Sequence of chain 1.A:
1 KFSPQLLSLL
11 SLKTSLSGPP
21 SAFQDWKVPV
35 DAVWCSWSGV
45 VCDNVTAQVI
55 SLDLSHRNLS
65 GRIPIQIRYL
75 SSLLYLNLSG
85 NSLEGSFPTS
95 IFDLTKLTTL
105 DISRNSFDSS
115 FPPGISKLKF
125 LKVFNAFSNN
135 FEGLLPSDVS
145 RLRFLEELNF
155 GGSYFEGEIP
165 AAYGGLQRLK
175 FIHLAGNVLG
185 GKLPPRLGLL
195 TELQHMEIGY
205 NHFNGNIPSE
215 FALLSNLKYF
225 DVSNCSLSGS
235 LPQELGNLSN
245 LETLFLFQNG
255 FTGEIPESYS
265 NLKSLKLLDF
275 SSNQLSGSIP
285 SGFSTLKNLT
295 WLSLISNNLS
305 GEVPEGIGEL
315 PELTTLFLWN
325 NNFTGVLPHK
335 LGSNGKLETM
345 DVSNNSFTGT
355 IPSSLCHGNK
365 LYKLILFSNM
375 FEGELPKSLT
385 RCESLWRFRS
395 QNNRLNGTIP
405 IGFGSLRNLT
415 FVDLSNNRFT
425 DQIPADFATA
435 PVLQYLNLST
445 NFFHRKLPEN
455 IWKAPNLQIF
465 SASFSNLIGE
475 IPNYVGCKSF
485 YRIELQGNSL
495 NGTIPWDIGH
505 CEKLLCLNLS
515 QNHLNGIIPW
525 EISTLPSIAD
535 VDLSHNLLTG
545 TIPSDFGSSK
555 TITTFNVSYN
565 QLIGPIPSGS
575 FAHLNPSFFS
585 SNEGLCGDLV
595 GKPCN

A protein and the small-molecule ligand that binds it are described below.
Small molecule (SMILES): CC(=O)N[C@@H]1[C@@H](O)[C@H](O)[C@@H](CO)O[C@H]1O

Binding-site contacts:
Ligand atom C5 contacts residue GLN237 of chain 1.A at 3.2 Å.
Ligand atom N2 contacts residue GLU238 of chain 1.A at 3.7 Å.
Ligand atom O7 contacts residue ASN241 of chain 1.A at 4.2 Å.
Ligand atom N2 contacts residue ASN241 of chain 1.A at 2.9 Å (h-bond).
Ligand atom O6 contacts residue GLN237 of chain 1.A at 3.4 Å (h-bond).
Ligand atom C7 contacts residue GLU238 of chain 1.A at 4.2 Å.
Ligand atom C5 contacts residue ASN241 of chain 1.A at 3.7 Å.
Ligand atom C4 contacts residue GLN237 of chain 1.A at 3.8 Å.
Ligand atom C3 contacts residue GLN237 of chain 1.A at 3.8 Å.
Ligand atom C2 contacts residue ASN241 of chain 1.A at 2.8 Å.
Ligand atom O4 contacts residue GLN237 of chain 1.A at 3.7 Å.
Ligand atom C3 contacts residue ASN241 of chain 1.A at 4.0 Å.
Ligand atom O5 contacts residue ASN241 of chain 1.A at 2.3 Å (h-bond).
Ligand atom O5 contacts residue GLN237 of chain 1.A at 4.0 Å.
Ligand atom C8 contacts residue GLU238 of chain 1.A at 3.9 Å.
Ligand atom C4 contacts residue ASN241 of chain 1.A at 4.2 Å.
Ligand atom O3 contacts residue GLN237 of chain 1.A at 4.2 Å.
Ligand atom C6 contacts residue GLN237 of chain 1.A at 3.8 Å.
Ligand atom C1 contacts residue ASN241 of chain 1.A at 1.5 Å.
Ligand atom C7 contacts residue ASN241 of chain 1.A at 3.9 Å.